Binding-site contacts:
Ligand atom C4 contacts residue ASN154 of chain 60.C at 4.2 Å.
Ligand atom C5 contacts residue ASN154 of chain 60.C at 3.6 Å.
Ligand atom O6 contacts residue MET151 of chain 60.C at 4.4 Å.
Ligand atom O5 contacts residue ASN157 of chain 60.C at 4.2 Å.
Ligand atom C6 contacts residue THR156 of chain 60.C at 3.9 Å.
Ligand atom O7 contacts residue GLY150 of chain 60.C at 2.9 Å (h-bond).
Ligand atom C4 contacts residue MET151 of chain 60.C at 3.9 Å (hydrophobic).
Ligand atom C1 contacts residue MET151 of chain 60.C at 4.2 Å (hydrophobic).
Ligand atom C2 contacts residue GLY150 of chain 60.C at 3.8 Å.
Ligand atom C8 contacts residue ASN157 of chain 60.C at 3.3 Å.
Ligand atom N2 contacts residue GLY150 of chain 60.C at 3.5 Å (h-bond).
Ligand atom C7 contacts residue GLY150 of chain 60.C at 3.1 Å.
Ligand atom C5 contacts residue THR156 of chain 60.C at 4.1 Å.
Ligand atom C6 contacts residue ASN157 of chain 60.C at 3.7 Å.
Ligand atom C7 contacts residue ASN154 of chain 60.C at 3.7 Å.
Ligand atom O5 contacts residue THR156 of chain 60.C at 3.8 Å.
Ligand atom C5 contacts residue THR156 of chain 60.C at 3.8 Å.
Ligand atom C5 contacts residue MET151 of chain 60.C at 3.8 Å (hydrophobic).
Ligand atom C6 contacts residue ASP161 of chain 60.C at 3.7 Å.
Ligand atom C2 contacts residue ASN154 of chain 60.C at 2.4 Å.
Ligand atom O7 contacts residue HIS148 of chain 60.C at 3.6 Å.
Ligand atom C1 contacts residue THR156 of chain 60.C at 4.3 Å.
Ligand atom C1 contacts residue ASN154 of chain 60.C at 1.4 Å.
Ligand atom O5 contacts residue THR156 of chain 60.C at 4.1 Å.
Ligand atom C2 contacts residue MET151 of chain 60.C at 4.3 Å (hydrophobic).
Ligand atom C3 contacts residue MET151 of chain 60.C at 4.1 Å (hydrophobic).
Ligand atom C1 contacts residue GLY150 of chain 60.C at 4.0 Å.
Ligand atom C8 contacts residue THR156 of chain 60.C at 4.2 Å.
Ligand atom O5 contacts residue MET151 of chain 60.C at 3.9 Å.
Ligand atom N2 contacts residue ASN154 of chain 60.C at 2.9 Å (h-bond).
Ligand atom O5 contacts residue ASN154 of chain 60.C at 2.3 Å (h-bond).
Ligand atom C3 contacts residue ASN154 of chain 60.C at 3.8 Å.
Ligand atom O7 contacts residue ASN154 of chain 60.C at 4.0 Å.
Ligand atom C8 contacts residue GLY150 of chain 60.C at 3.7 Å.
Ligand atom C6 contacts residue THR156 of chain 60.C at 3.8 Å.

This small molecule binds to this protein.
Small molecule (SMILES): CC(=O)N[C@H]1[C@H](O[C@H]2[C@H](O)[C@@H](NC(C)=O)CO[C@@H]2CO[C@@H]2O[C@@H](C)[C@@H](O)[C@@H](O)[C@@H]2O)O[C@H](CO)[C@@H](O)[C@@H]1O

Sequence of chain 60.C:
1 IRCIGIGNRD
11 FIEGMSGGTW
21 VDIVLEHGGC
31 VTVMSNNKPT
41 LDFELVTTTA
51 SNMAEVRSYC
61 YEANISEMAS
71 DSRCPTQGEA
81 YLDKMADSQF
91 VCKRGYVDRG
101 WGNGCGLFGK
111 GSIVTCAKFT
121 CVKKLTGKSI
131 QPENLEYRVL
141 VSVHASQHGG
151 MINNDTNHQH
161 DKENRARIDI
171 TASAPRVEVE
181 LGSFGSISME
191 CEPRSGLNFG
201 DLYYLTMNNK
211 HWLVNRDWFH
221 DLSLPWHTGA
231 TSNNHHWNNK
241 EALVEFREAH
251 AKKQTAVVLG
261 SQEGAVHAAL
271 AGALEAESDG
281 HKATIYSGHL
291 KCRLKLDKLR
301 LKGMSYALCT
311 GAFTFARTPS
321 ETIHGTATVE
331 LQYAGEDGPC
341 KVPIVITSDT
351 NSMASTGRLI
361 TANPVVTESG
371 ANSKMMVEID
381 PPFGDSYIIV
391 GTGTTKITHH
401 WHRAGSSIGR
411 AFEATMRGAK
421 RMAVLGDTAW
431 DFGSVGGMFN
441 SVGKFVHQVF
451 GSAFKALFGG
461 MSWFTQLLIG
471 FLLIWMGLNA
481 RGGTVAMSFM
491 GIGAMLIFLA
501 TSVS